The protein below binds the small molecule below.
Small molecule (SMILES): CC(=O)N[C@@H]1[C@@H](O)[C@H](O)[C@@H](CO)O[C@H]1O

Binding-site contacts:
Ligand atom C3 contacts residue ASN1074 of chain 1.A at 3.6 Å.
Ligand atom C7 contacts residue ASN1074 of chain 1.A at 2.9 Å.
Ligand atom O5 contacts residue ALA706 of chain 1.A at 4.3 Å.
Ligand atom C2 contacts residue ASN1074 of chain 1.A at 2.3 Å.
Ligand atom C4 contacts residue ASN1074 of chain 1.A at 4.0 Å.
Ligand atom N2 contacts residue ASN1074 of chain 1.A at 2.5 Å (h-bond).
Ligand atom O7 contacts residue ASN1074 of chain 1.A at 3.6 Å.
Ligand atom C1 contacts residue ASN1074 of chain 1.A at 1.4 Å.
Ligand atom C5 contacts residue ALA706 of chain 1.A at 3.9 Å (hydrophobic).
Ligand atom O6 contacts residue ASN1074 of chain 1.A at 4.4 Å.
Ligand atom O5 contacts residue ASN1074 of chain 1.A at 2.2 Å (h-bond).
Ligand atom C8 contacts residue ASN1074 of chain 1.A at 3.4 Å.
Ligand atom C6 contacts residue ASN1074 of chain 1.A at 4.5 Å.
Ligand atom C5 contacts residue ASN1074 of chain 1.A at 3.5 Å.
Ligand atom C6 contacts residue ALA706 of chain 1.A at 3.6 Å (hydrophobic).

Sequence of chain 1.A:
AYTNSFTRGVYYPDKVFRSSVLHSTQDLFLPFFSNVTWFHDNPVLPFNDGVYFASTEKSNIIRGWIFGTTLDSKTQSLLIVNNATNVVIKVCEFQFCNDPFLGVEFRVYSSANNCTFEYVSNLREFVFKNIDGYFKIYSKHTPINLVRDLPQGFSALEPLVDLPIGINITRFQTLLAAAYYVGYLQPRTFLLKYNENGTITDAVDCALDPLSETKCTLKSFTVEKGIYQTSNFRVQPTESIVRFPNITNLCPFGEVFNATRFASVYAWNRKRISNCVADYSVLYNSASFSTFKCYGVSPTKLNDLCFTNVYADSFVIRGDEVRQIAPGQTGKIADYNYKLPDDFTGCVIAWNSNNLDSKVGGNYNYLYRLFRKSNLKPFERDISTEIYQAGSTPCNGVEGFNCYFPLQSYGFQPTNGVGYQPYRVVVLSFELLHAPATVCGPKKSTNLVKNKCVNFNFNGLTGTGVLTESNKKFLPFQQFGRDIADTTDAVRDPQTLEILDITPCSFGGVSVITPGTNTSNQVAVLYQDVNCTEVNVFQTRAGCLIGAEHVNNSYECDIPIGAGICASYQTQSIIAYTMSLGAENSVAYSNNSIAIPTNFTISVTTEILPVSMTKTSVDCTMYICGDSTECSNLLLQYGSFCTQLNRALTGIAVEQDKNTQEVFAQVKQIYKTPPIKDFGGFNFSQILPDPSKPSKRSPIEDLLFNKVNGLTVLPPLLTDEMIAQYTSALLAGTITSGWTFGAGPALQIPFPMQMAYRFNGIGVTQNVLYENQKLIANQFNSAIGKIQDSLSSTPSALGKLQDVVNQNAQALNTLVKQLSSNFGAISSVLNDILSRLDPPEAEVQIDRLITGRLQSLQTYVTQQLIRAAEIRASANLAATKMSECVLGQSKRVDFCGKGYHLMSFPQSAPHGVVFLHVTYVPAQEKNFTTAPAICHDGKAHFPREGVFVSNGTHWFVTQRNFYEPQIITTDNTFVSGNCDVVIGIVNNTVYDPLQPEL